A protein and the small-molecule ligand that binds it are described below.
Small molecule (SMILES): COC(=O)/C=C(\C)[C@@]12O[C@]13c1cc(O)c4c(c1N[C@H]2C#C/C=C\C#C[C@H]3O)C(=O)c1ccccc1C4=O

Sequence of chain 1.B:
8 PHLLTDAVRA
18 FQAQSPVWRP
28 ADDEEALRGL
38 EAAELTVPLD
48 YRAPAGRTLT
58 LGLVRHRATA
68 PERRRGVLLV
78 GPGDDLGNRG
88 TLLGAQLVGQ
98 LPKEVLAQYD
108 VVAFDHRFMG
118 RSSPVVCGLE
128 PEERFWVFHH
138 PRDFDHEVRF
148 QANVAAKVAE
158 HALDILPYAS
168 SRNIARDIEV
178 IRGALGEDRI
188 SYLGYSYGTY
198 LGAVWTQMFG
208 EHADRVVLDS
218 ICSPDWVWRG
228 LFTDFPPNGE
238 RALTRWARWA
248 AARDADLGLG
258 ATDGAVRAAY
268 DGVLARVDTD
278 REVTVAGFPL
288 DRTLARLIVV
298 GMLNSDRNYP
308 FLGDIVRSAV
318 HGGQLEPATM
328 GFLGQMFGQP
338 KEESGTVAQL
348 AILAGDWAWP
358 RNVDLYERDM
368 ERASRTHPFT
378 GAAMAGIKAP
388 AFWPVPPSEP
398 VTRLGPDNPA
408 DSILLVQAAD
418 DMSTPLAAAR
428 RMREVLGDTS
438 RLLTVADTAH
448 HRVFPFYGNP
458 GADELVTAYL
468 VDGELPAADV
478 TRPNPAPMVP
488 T

Binding-site contacts:
Ligand atom CAP contacts residue GLY298 of chain 1.B at 3.6 Å.
Ligand atom CAS contacts residue GLN346 of chain 1.B at 3.3 Å.
Ligand atom CBJ contacts residue ASP82 of chain 1.B at 3.8 Å.
Ligand atom CAY contacts residue GLN346 of chain 1.B at 3.6 Å.
Ligand atom CAX contacts residue SER193 of chain 1.B at 3.5 Å.
Ligand atom OAG contacts residue GLN346 of chain 1.B at 3.3 Å (h-bond).
Ligand atom CAQ contacts residue LEU294 of chain 1.B at 3.9 Å (hydrophobic).
Ligand atom CAH contacts residue LEU228 of chain 1.B at 3.8 Å (hydrophobic).
Ligand atom CAW contacts residue TYR194 of chain 1.B at 3.7 Å (hydrophobic).
Ligand atom OAF contacts residue VAL134 of chain 1.B at 3.7 Å.
Ligand atom OAU contacts residue TYR194 of chain 1.B at 3.4 Å.
Ligand atom CAH contacts residue VAL134 of chain 1.B at 3.6 Å (hydrophobic).
Ligand atom CAM contacts residue PHE232 of chain 1.B at 3.8 Å (hydrophobic).
Ligand atom CAA contacts residue LEU83 of chain 1.B at 3.8 Å (hydrophobic).
Ligand atom OAE contacts residue ASN301 of chain 1.B at 3.3 Å (h-bond).
Ligand atom OAV contacts residue LEU83 of chain 1.B at 3.3 Å (h-bond).
Ligand atom OAE contacts residue ASP82 of chain 1.B at 3.8 Å.
Ligand atom CAR contacts residue GLY298 of chain 1.B at 3.9 Å.
Ligand atom OAC contacts residue TYR194 of chain 1.B at 3.9 Å.
Ligand atom CAA contacts residue TYR194 of chain 1.B at 3.8 Å (hydrophobic).
Ligand atom CAB contacts residue LEU228 of chain 1.B at 3.6 Å (hydrophobic).
Ligand atom NAT contacts residue ASP82 of chain 1.B at 3.4 Å (salt-bridge).
Ligand atom CAX contacts residue ASP82 of chain 1.B at 3.9 Å.
Ligand atom OAF contacts residue GLN346 of chain 1.B at 3.1 Å (h-bond).
Ligand atom CAI contacts residue PHE135 of chain 1.B at 3.8 Å (hydrophobic).
Ligand atom OAG contacts residue LEU83 of chain 1.B at 3.6 Å.
Ligand atom CAO contacts residue PHE334 of chain 1.B at 3.9 Å (hydrophobic).
Ligand atom CBI contacts residue ASP82 of chain 1.B at 3.8 Å.
Ligand atom OAV contacts residue ASP82 of chain 1.B at 3.0 Å.
Ligand atom CAM contacts residue PHE135 of chain 1.B at 3.6 Å (hydrophobic).
Ligand atom CAR contacts residue ASN301 of chain 1.B at 3.8 Å.
Ligand atom CAJ contacts residue LEU228 of chain 1.B at 3.7 Å (hydrophobic).
Ligand atom CAB contacts residue SER193 of chain 1.B at 3.6 Å.
Ligand atom CAL contacts residue VAL134 of chain 1.B at 3.7 Å (hydrophobic).
Ligand atom CAW contacts residue SER193 of chain 1.B at 3.4 Å.
Ligand atom CAB contacts residue SER420 of chain 1.B at 3.8 Å.
Ligand atom CAL contacts residue MET381 of chain 1.B at 3.9 Å (hydrophobic).
Ligand atom OAC contacts residue SER193 of chain 1.B at 3.3 Å (h-bond).
Ligand atom CAN contacts residue SER193 of chain 1.B at 3.3 Å.
Ligand atom CAA contacts residue LEU228 of chain 1.B at 3.7 Å (hydrophobic).